The protein below binds the small molecule below.
Small molecule (SMILES): CC(=O)N[C@H]1[C@H](O[C@H]2[C@H](O)[C@@H](NC(C)=O)CO[C@@H]2CO)O[C@H](CO)[C@@H](O[C@@H]2O[C@H](CO)[C@@H](O)[C@H](O)[C@@H]2O)[C@@H]1O

Binding-site contacts:
Ligand atom C8 contacts residue GLN100 of chain 1.F at 3.7 Å.
Ligand atom C5 contacts residue LYS131 of chain 1.F at 3.5 Å.
Ligand atom C7 contacts residue PHE121 of chain 1.F at 4.4 Å (hydrophobic).
Ligand atom C4 contacts residue ASN122 of chain 1.F at 4.2 Å.
Ligand atom C8 contacts residue LYS133 of chain 1.F at 4.3 Å.
Ligand atom C7 contacts residue LYS133 of chain 1.F at 4.2 Å.
Ligand atom C3 contacts residue ASN122 of chain 1.F at 3.9 Å.
Ligand atom C8 contacts residue SER120 of chain 1.F at 3.4 Å.
Ligand atom C2 contacts residue ASN122 of chain 1.F at 2.5 Å.
Ligand atom O7 contacts residue LYS133 of chain 1.F at 3.3 Å.
Ligand atom N2 contacts residue ASN122 of chain 1.F at 3.1 Å (h-bond).
Ligand atom O7 contacts residue ASN122 of chain 1.F at 4.0 Å.
Ligand atom C8 contacts residue PHE121 of chain 1.F at 3.7 Å (hydrophobic).
Ligand atom O6 contacts residue LYS131 of chain 1.F at 4.1 Å.
Ligand atom C1 contacts residue ASN122 of chain 1.F at 1.4 Å.
Ligand atom O5 contacts residue ASN122 of chain 1.F at 2.3 Å (h-bond).
Ligand atom C1 contacts residue LYS131 of chain 1.F at 3.5 Å.
Ligand atom O5 contacts residue LYS131 of chain 1.F at 2.6 Å (salt-bridge).
Ligand atom C7 contacts residue ASN122 of chain 1.F at 3.7 Å.
Ligand atom C5 contacts residue ASN122 of chain 1.F at 3.6 Å.
Ligand atom C6 contacts residue LYS131 of chain 1.F at 3.4 Å.

Sequence of chain 1.F:
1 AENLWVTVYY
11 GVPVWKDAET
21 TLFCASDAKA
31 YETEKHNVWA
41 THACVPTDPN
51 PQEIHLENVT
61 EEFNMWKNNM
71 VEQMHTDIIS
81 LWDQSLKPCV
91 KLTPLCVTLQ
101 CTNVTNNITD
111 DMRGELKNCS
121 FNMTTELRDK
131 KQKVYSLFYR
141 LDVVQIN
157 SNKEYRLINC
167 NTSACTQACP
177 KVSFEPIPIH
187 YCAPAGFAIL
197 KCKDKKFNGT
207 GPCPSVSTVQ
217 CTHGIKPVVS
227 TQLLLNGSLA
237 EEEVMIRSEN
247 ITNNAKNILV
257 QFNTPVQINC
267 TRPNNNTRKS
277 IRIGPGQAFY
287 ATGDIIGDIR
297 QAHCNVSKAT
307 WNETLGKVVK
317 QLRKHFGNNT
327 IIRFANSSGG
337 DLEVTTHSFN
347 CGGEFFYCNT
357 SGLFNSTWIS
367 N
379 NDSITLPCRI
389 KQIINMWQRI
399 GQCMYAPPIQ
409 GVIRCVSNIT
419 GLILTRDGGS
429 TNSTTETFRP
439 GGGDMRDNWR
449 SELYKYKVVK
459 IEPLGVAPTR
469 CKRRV